Sequence of chain 1.C:
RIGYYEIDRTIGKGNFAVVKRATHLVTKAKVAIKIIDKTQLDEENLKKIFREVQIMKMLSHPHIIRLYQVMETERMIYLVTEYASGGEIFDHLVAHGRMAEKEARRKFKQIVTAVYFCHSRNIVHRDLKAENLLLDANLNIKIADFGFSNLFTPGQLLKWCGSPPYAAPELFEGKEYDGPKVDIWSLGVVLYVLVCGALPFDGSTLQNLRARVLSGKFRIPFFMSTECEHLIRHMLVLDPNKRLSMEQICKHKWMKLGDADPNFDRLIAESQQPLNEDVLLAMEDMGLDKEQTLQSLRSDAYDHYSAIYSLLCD

Binding-site contacts:
Ligand atom C30 contacts residue LEU138 of chain 1.C at 3.6 Å (hydrophobic).
Ligand atom C32 contacts residue GLU92 of chain 1.C at 3.7 Å.
Ligand atom C16 contacts residue ASP149 of chain 1.C at 3.4 Å.
Ligand atom C1 contacts residue ASN136 of chain 1.C at 3.3 Å.
Ligand atom C18 contacts residue GLY18 of chain 1.C at 3.4 Å.
Ligand atom O14 contacts residue ASP149 of chain 1.C at 3.3 Å.
Ligand atom N15 contacts residue VAL23 of chain 1.C at 3.4 Å.
Ligand atom C22 contacts residue LEU138 of chain 1.C at 3.4 Å (hydrophobic).
Ligand atom C33 contacts residue ALA88 of chain 1.C at 3.2 Å (hydrophobic).
Ligand atom C23 contacts residue LEU138 of chain 1.C at 3.5 Å (hydrophobic).
Ligand atom N24 contacts residue TYR87 of chain 1.C at 3.7 Å.
Ligand atom C23 contacts residue GLU86 of chain 1.C at 3.6 Å.
Ligand atom N24 contacts residue LEU138 of chain 1.C at 3.8 Å.
Ligand atom C23 contacts residue ALA36 of chain 1.C at 3.8 Å (hydrophobic).
Ligand atom N24 contacts residue ALA88 of chain 1.C at 2.9 Å (h-bond).
Ligand atom C32 contacts residue GLY91 of chain 1.C at 3.5 Å.
Ligand atom F21 contacts residue LYS38 of chain 1.C at 3.0 Å.
Ligand atom F10 contacts residue VAL23 of chain 1.C at 3.4 Å.
Ligand atom C9 contacts residue THR85 of chain 1.C at 3.4 Å.
Ligand atom C29 contacts residue ILE15 of chain 1.C at 3.7 Å (hydrophobic).
Ligand atom N35 contacts residue ARG13 of chain 1.C at 3.6 Å (salt-bridge).
Ligand atom C16 contacts residue LYS38 of chain 1.C at 3.6 Å.
Ligand atom F21 contacts residue VAL23 of chain 1.C at 3.2 Å.
Ligand atom C29 contacts residue LEU138 of chain 1.C at 3.7 Å (hydrophobic).
Ligand atom F21 contacts residue GLY18 of chain 1.C at 3.5 Å.
Ligand atom F11 contacts residue THR85 of chain 1.C at 2.9 Å.
Ligand atom C19 contacts residue GLY18 of chain 1.C at 3.3 Å.
Ligand atom N35 contacts residue ILE15 of chain 1.C at 3.6 Å.
Ligand atom F11 contacts residue LYS38 of chain 1.C at 3.6 Å.
Ligand atom C28 contacts residue ILE15 of chain 1.C at 3.4 Å (hydrophobic).
Ligand atom C19 contacts residue LYS38 of chain 1.C at 3.6 Å.
Ligand atom C26 contacts residue TYR87 of chain 1.C at 3.7 Å (hydrophobic).
Ligand atom F10 contacts residue LYS38 of chain 1.C at 2.9 Å.
Ligand atom C13 contacts residue LYS38 of chain 1.C at 3.6 Å.
Ligand atom C1 contacts residue ALA148 of chain 1.C at 3.7 Å (hydrophobic).
Ligand atom F21 contacts residue ALA21 of chain 1.C at 3.6 Å.
Ligand atom N15 contacts residue LYS38 of chain 1.C at 3.8 Å.
Ligand atom C33 contacts residue TYR87 of chain 1.C at 3.6 Å (hydrophobic).
Ligand atom O14 contacts residue LYS38 of chain 1.C at 2.9 Å (salt-bridge).
Ligand atom C26 contacts residue ALA88 of chain 1.C at 3.3 Å (hydrophobic).

This small molecule binds to this protein.
Small molecule (SMILES): COc1cc(-c2cnn3cc(C(C)(C)C#N)ccc23)cc(OC(F)F)c1C(=O)N[C@@H]1C[C@@H]1F